Binding-site contacts:
Ligand atom N2 contacts residue ASN13 of chain 2.A at 2.8 Å (h-bond).
Ligand atom C7 contacts residue ASN13 of chain 2.A at 3.6 Å.
Ligand atom O5 contacts residue ASN13 of chain 2.A at 2.4 Å (h-bond).
Ligand atom C8 contacts residue ASN13 of chain 2.A at 4.2 Å.
Ligand atom C2 contacts residue ASN13 of chain 2.A at 2.5 Å.
Ligand atom C5 contacts residue ASN13 of chain 2.A at 3.7 Å.
Ligand atom C3 contacts residue ASN13 of chain 2.A at 3.8 Å.
Ligand atom O7 contacts residue ASN13 of chain 2.A at 4.4 Å.
Ligand atom C1 contacts residue ASN13 of chain 2.A at 1.5 Å.
Ligand atom C4 contacts residue ASN13 of chain 2.A at 4.3 Å.

A small-molecule ligand and the protein it binds are described below.
Small molecule (SMILES): CC(=O)N[C@@H]1[C@@H](O)[C@H](O)[C@@H](CO)O[C@H]1O

Sequence of chain 2.A:
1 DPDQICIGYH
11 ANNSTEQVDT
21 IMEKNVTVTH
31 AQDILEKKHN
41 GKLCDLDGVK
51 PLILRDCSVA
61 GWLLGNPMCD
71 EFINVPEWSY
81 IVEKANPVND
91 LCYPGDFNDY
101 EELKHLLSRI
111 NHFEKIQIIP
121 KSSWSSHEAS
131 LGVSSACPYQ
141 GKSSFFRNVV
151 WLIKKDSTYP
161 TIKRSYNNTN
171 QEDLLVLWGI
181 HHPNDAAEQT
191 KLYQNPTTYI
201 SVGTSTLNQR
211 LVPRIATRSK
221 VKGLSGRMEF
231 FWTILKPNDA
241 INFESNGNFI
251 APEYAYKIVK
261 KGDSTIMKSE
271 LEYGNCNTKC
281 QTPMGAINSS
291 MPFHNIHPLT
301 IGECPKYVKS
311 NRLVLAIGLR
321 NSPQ